Sequence of chain 1.A:
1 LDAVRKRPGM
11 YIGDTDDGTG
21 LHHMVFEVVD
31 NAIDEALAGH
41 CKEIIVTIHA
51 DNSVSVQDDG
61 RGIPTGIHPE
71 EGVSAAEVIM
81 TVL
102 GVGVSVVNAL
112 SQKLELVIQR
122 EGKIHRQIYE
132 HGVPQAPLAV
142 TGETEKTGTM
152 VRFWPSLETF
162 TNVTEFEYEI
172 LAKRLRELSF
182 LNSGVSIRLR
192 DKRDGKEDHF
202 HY

Sequence of chain 1.B:
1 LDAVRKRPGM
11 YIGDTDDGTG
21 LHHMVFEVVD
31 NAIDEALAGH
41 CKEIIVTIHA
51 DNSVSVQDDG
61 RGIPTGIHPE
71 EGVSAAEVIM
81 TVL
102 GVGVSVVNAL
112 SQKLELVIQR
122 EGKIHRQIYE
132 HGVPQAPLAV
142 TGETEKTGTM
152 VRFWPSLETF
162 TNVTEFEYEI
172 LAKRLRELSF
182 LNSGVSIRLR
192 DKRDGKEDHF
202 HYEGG

A protein and the small-molecule ligand that binds it are described below.
Small molecule (SMILES): Nc1nc2ccccc2[nH]1

Binding-site contacts:
Ligand atom CAB contacts residue ARG5 of chain 1.A at 4.3 Å.
Ligand atom CAE contacts residue ARG5 of chain 1.A at 4.4 Å.
Ligand atom CAH contacts residue HIS132 of chain 1.A at 3.3 Å.
Ligand atom CAB contacts residue ARG5 of chain 1.B at 3.7 Å.
Ligand atom NAA contacts residue GLU159 of chain 1.B at 2.9 Å (salt-bridge).
Ligand atom NAG contacts residue HIS132 of chain 1.A at 3.5 Å (h-bond).
Ligand atom CAJ contacts residue GLU159 of chain 1.A at 4.0 Å.
Ligand atom CAD contacts residue HIS132 of chain 1.B at 3.9 Å.
Ligand atom NAF contacts residue HIS132 of chain 1.A at 3.3 Å.
Ligand atom CAC contacts residue ARG5 of chain 1.B at 4.2 Å.
Ligand atom CAI contacts residue GLU159 of chain 1.B at 4.0 Å.
Ligand atom CAC contacts residue ARG5 of chain 1.A at 3.7 Å.
Ligand atom CAH contacts residue GLU159 of chain 1.A at 3.6 Å.
Ligand atom CAB contacts residue HIS132 of chain 1.A at 3.8 Å.
Ligand atom CAC contacts residue HIS132 of chain 1.B at 3.8 Å.
Ligand atom NAA contacts residue HIS132 of chain 1.A at 3.4 Å (h-bond).
Ligand atom CAB contacts residue HIS132 of chain 1.B at 3.9 Å.
Ligand atom CAJ contacts residue HIS132 of chain 1.A at 3.5 Å.
Ligand atom CAC contacts residue HIS132 of chain 1.A at 3.9 Å.
Ligand atom CAJ contacts residue HIS132 of chain 1.B at 3.5 Å.
Ligand atom NAG contacts residue GLU159 of chain 1.A at 2.9 Å (salt-bridge).
Ligand atom NAA contacts residue GLU159 of chain 1.A at 2.8 Å (salt-bridge).
Ligand atom CAH contacts residue GLU159 of chain 1.B at 3.6 Å.
Ligand atom CAE contacts residue HIS132 of chain 1.B at 3.7 Å.
Ligand atom NAF contacts residue GLU159 of chain 1.B at 2.9 Å (salt-bridge).
Ligand atom CAI contacts residue HIS132 of chain 1.B at 3.5 Å.
Ligand atom CAE contacts residue HIS132 of chain 1.A at 3.9 Å.
Ligand atom CAI contacts residue HIS132 of chain 1.A at 3.5 Å.
Ligand atom CAD contacts residue ARG5 of chain 1.B at 4.5 Å.
Ligand atom CAD contacts residue HIS132 of chain 1.A at 3.7 Å.
Ligand atom CAH contacts residue HIS132 of chain 1.B at 3.2 Å.
Ligand atom NAA contacts residue HIS132 of chain 1.B at 3.3 Å (h-bond).
Ligand atom NAF contacts residue HIS132 of chain 1.B at 3.5 Å.
Ligand atom NAG contacts residue HIS132 of chain 1.B at 3.2 Å.